The protein below binds the small molecule below.
Small molecule (SMILES): O=c1[nH]cc(F)c(=O)[nH]1

Sequence of chain 1.C:
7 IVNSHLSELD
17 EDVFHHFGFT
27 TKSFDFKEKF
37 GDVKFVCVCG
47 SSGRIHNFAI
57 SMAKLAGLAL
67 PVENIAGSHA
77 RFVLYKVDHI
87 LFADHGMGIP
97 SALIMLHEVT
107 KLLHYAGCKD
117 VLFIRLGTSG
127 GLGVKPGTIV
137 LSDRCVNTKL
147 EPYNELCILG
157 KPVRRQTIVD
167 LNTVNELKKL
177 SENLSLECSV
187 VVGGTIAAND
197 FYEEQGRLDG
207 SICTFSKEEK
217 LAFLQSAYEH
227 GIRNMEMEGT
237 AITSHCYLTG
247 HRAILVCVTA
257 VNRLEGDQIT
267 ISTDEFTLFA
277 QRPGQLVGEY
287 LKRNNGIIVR

Binding-site contacts:
Ligand atom C6 contacts residue THR124 of chain 1.C at 3.7 Å.
Ligand atom C4 contacts residue GLN201 of chain 1.C at 3.7 Å.
Ligand atom C5 contacts residue PHE197 of chain 1.C at 3.8 Å (hydrophobic).
Ligand atom F5 contacts residue VAL257 of chain 1.C at 4.2 Å.
Ligand atom O2 contacts residue MET231 of chain 1.C at 3.8 Å.
Ligand atom O2 contacts residue GLN201 of chain 1.C at 2.9 Å (h-bond).
Ligand atom F5 contacts residue GLY126 of chain 1.C at 3.7 Å.
Ligand atom N1 contacts residue PHE197 of chain 1.C at 3.9 Å.
Ligand atom O2 contacts residue GLU232 of chain 1.C at 3.4 Å.
Ligand atom C5 contacts residue GLY126 of chain 1.C at 3.4 Å.
Ligand atom C4 contacts residue MET231 of chain 1.C at 4.1 Å (hydrophobic).
Ligand atom C4 contacts residue GLY126 of chain 1.C at 3.2 Å.
Ligand atom C2 contacts residue MET231 of chain 1.C at 3.7 Å (hydrophobic).
Ligand atom O2 contacts residue MET233 of chain 1.C at 3.4 Å.
Ligand atom N3 contacts residue MET231 of chain 1.C at 3.5 Å (h-bond).
Ligand atom C5 contacts residue SER125 of chain 1.C at 3.3 Å.
Ligand atom O4 contacts residue SER125 of chain 1.C at 4.0 Å.
Ligand atom C4 contacts residue PHE197 of chain 1.C at 3.6 Å (hydrophobic).
Ligand atom C2 contacts residue GLN201 of chain 1.C at 3.6 Å.
Ligand atom C6 contacts residue GLY126 of chain 1.C at 4.0 Å.
Ligand atom O4 contacts residue ARG203 of chain 1.C at 2.8 Å (salt-bridge).
Ligand atom O4 contacts residue VAL257 of chain 1.C at 4.0 Å.
Ligand atom C2 contacts residue PHE197 of chain 1.C at 3.7 Å (hydrophobic).
Ligand atom O4 contacts residue GLY126 of chain 1.C at 3.3 Å.
Ligand atom N1 contacts residue SER125 of chain 1.C at 3.8 Å.
Ligand atom N3 contacts residue GLY126 of chain 1.C at 3.7 Å.
Ligand atom C6 contacts residue PHE197 of chain 1.C at 3.9 Å (hydrophobic).
Ligand atom C2 contacts residue GLU232 of chain 1.C at 4.1 Å.
Ligand atom N3 contacts residue PHE197 of chain 1.C at 3.5 Å.
Ligand atom F5 contacts residue ALA256 of chain 1.C at 3.8 Å.
Ligand atom C4 contacts residue SER125 of chain 1.C at 3.6 Å.
Ligand atom N3 contacts residue ARG203 of chain 1.C at 4.0 Å.
Ligand atom O2 contacts residue PHE197 of chain 1.C at 4.1 Å.
Ligand atom O4 contacts residue GLN201 of chain 1.C at 3.7 Å.
Ligand atom N3 contacts residue GLN201 of chain 1.C at 2.9 Å (h-bond).
Ligand atom C4 contacts residue ARG203 of chain 1.C at 3.8 Å.
Ligand atom N1 contacts residue THR124 of chain 1.C at 3.6 Å.
Ligand atom F5 contacts residue SER125 of chain 1.C at 3.1 Å.
Ligand atom F5 contacts residue ILE265 of chain 1.C at 3.5 Å.
Ligand atom C6 contacts residue SER125 of chain 1.C at 3.5 Å.